This protein binds this small molecule.
Small molecule (SMILES): CC(=O)N[C@@H]1[C@@H](O)[C@H](O)[C@@H](CO)O[C@H]1O

Binding-site contacts:
Ligand atom C5 contacts residue ASN368 of chain 1.A at 3.7 Å.
Ligand atom C7 contacts residue GLN350 of chain 1.A at 3.8 Å.
Ligand atom O5 contacts residue ASN368 of chain 1.A at 2.4 Å (h-bond).
Ligand atom C1 contacts residue ASN368 of chain 1.A at 1.4 Å.
Ligand atom C8 contacts residue GLN350 of chain 1.A at 3.3 Å.
Ligand atom C4 contacts residue ASN368 of chain 1.A at 4.2 Å.
Ligand atom N2 contacts residue ASN368 of chain 1.A at 2.9 Å (h-bond).
Ligand atom C8 contacts residue ILE366 of chain 1.A at 4.3 Å (hydrophobic).
Ligand atom C3 contacts residue ASN368 of chain 1.A at 3.8 Å.
Ligand atom O7 contacts residue ASN368 of chain 1.A at 3.7 Å.
Ligand atom O7 contacts residue GLN350 of chain 1.A at 3.3 Å (h-bond).
Ligand atom C7 contacts residue ASN368 of chain 1.A at 3.5 Å.
Ligand atom C2 contacts residue ASN368 of chain 1.A at 2.5 Å.

Sequence of chain 1.A:
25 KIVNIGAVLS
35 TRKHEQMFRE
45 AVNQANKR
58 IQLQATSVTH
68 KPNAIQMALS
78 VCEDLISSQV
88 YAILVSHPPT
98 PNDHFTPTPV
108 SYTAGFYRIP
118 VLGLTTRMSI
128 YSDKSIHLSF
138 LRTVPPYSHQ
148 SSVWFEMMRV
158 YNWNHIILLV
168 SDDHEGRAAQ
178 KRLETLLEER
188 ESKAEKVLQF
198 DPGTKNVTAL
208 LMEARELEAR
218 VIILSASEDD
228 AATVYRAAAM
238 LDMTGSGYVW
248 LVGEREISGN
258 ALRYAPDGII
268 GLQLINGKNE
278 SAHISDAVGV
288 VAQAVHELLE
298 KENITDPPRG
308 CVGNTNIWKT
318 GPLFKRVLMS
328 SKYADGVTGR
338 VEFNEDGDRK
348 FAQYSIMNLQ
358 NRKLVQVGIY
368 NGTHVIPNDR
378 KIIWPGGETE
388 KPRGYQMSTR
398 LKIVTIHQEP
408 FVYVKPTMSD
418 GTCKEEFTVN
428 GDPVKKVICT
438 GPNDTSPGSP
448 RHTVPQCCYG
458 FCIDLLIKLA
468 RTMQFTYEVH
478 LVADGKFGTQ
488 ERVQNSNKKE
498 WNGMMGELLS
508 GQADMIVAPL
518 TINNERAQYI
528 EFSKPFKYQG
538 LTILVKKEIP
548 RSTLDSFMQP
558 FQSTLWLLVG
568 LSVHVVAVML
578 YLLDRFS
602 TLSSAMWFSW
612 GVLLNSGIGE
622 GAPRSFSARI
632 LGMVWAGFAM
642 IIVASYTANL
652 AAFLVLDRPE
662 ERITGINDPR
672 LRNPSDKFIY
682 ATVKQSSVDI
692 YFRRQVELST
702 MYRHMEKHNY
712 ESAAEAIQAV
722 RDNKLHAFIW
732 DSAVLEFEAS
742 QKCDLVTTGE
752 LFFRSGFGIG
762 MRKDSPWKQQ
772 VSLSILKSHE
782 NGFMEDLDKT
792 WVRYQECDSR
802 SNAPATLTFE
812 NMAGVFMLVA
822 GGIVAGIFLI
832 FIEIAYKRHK